Binding-site contacts:
Ligand atom N2 contacts residue ASN44 of chain 1.K at 3.0 Å (h-bond).
Ligand atom O5 contacts residue ASN44 of chain 1.K at 2.3 Å (h-bond).
Ligand atom C7 contacts residue ASN44 of chain 1.K at 3.7 Å.
Ligand atom C3 contacts residue ASN44 of chain 1.K at 3.8 Å.
Ligand atom O4 contacts residue ALA150 of chain 1.K at 4.4 Å.
Ligand atom C8 contacts residue TYR151 of chain 1.K at 3.6 Å (hydrophobic).
Ligand atom O6 contacts residue GLN152 of chain 1.K at 4.0 Å.
Ligand atom O7 contacts residue ASN44 of chain 1.K at 3.9 Å.
Ligand atom O5 contacts residue ALA150 of chain 1.K at 3.9 Å.
Ligand atom C2 contacts residue ASN44 of chain 1.K at 2.5 Å.
Ligand atom C4 contacts residue ASN44 of chain 1.K at 4.1 Å.
Ligand atom C5 contacts residue ASN44 of chain 1.K at 3.6 Å.
Ligand atom C1 contacts residue ASN44 of chain 1.K at 1.4 Å.
Ligand atom C8 contacts residue ASN24 of chain 1.K at 3.2 Å.
Ligand atom C5 contacts residue ALA150 of chain 1.K at 3.9 Å (hydrophobic).
Ligand atom C7 contacts residue TYR151 of chain 1.K at 4.5 Å (hydrophobic).
Ligand atom C1 contacts residue ALA150 of chain 1.K at 3.9 Å (hydrophobic).
Ligand atom N2 contacts residue TYR151 of chain 1.K at 4.5 Å.
Ligand atom C7 contacts residue ASN24 of chain 1.K at 4.3 Å.
Ligand atom O5 contacts residue GLN152 of chain 1.K at 4.2 Å.
Ligand atom C3 contacts residue ALA150 of chain 1.K at 4.3 Å (hydrophobic).
Ligand atom O6 contacts residue ASN44 of chain 1.K at 4.3 Å.

This protein binds this small molecule.
Small molecule (SMILES): CC(=O)N[C@@H]1[C@@H](O)[C@H](O)[C@@H](CO)O[C@H]1O

Sequence of chain 1.K:
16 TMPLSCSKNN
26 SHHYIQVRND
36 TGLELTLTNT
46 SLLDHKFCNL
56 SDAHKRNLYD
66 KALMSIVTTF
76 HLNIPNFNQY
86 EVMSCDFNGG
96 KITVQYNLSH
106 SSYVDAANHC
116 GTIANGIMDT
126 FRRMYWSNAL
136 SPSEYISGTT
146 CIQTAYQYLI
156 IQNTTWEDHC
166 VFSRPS